This small molecule binds to this protein.
Small molecule (SMILES): CC(=O)N[C@@H]1[C@@H](O)[C@H](O)[C@@H](CO)O[C@H]1O

Sequence of chain 1.L:
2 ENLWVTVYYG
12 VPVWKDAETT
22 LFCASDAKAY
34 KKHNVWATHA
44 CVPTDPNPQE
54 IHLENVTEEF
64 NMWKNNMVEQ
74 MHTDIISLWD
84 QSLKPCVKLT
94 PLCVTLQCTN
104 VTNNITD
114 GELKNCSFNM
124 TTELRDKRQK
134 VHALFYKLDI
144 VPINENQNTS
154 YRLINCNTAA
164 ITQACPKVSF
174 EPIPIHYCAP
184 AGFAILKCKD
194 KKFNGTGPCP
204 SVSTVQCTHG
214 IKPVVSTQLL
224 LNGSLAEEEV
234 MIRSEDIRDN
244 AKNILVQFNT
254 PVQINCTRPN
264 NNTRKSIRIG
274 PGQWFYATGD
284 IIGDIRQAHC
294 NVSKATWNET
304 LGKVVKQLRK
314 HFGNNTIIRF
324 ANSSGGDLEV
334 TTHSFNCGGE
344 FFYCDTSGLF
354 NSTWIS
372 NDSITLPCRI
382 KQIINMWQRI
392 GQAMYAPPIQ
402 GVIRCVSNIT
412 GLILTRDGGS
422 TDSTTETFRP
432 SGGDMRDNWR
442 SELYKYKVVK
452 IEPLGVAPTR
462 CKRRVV

Binding-site contacts:
Ligand atom C5 contacts residue ASN301 of chain 1.L at 3.7 Å.
Ligand atom C3 contacts residue ASN301 of chain 1.L at 3.8 Å.
Ligand atom C7 contacts residue ASN301 of chain 1.L at 3.2 Å.
Ligand atom C8 contacts residue ASN301 of chain 1.L at 4.3 Å.
Ligand atom O5 contacts residue ASN301 of chain 1.L at 2.4 Å (h-bond).
Ligand atom O7 contacts residue ASN301 of chain 1.L at 3.1 Å (h-bond).
Ligand atom N2 contacts residue ASN301 of chain 1.L at 2.9 Å (h-bond).
Ligand atom C8 contacts residue LYS297 of chain 1.L at 3.5 Å.
Ligand atom C1 contacts residue ASN301 of chain 1.L at 1.4 Å.
Ligand atom C4 contacts residue ASN301 of chain 1.L at 4.2 Å.
Ligand atom O7 contacts residue LYS297 of chain 1.L at 3.8 Å.
Ligand atom C2 contacts residue ASN301 of chain 1.L at 2.4 Å.
Ligand atom C7 contacts residue LYS297 of chain 1.L at 4.1 Å.